Binding-site contacts:
Ligand atom C6 contacts residue ASN168 of chain 1.A at 3.9 Å.
Ligand atom C6 contacts residue GLU67 of chain 1.A at 4.5 Å.
Ligand atom C8 contacts residue PRO68 of chain 1.A at 3.9 Å (hydrophobic).
Ligand atom O7 contacts residue ASN73 of chain 1.A at 4.4 Å.
Ligand atom C8 contacts residue SER69 of chain 1.A at 4.2 Å.
Ligand atom N2 contacts residue PRO68 of chain 1.A at 3.2 Å (h-bond).
Ligand atom C2 contacts residue PRO68 of chain 1.A at 4.0 Å (hydrophobic).
Ligand atom C6 contacts residue LEU170 of chain 1.A at 4.0 Å (hydrophobic).
Ligand atom C2 contacts residue ASN73 of chain 1.A at 2.5 Å.
Ligand atom N2 contacts residue GLU70 of chain 1.A at 4.4 Å.
Ligand atom C4 contacts residue ASN73 of chain 1.A at 4.3 Å.
Ligand atom C5 contacts residue ASN73 of chain 1.A at 3.7 Å.
Ligand atom C7 contacts residue ASN73 of chain 1.A at 3.9 Å.
Ligand atom O4 contacts residue GLU67 of chain 1.A at 2.4 Å (salt-bridge).
Ligand atom C4 contacts residue GLU67 of chain 1.A at 3.5 Å.
Ligand atom O5 contacts residue ASN73 of chain 1.A at 2.4 Å (h-bond).
Ligand atom N2 contacts residue SER69 of chain 1.A at 4.3 Å.
Ligand atom O4 contacts residue LEU170 of chain 1.A at 3.3 Å.
Ligand atom C1 contacts residue PRO68 of chain 1.A at 4.0 Å (hydrophobic).
Ligand atom O3 contacts residue GLU67 of chain 1.A at 4.2 Å.
Ligand atom C7 contacts residue GLU70 of chain 1.A at 4.4 Å.
Ligand atom C1 contacts residue SER69 of chain 1.A at 4.4 Å.
Ligand atom C8 contacts residue GLU70 of chain 1.A at 3.7 Å.
Ligand atom C7 contacts residue PRO68 of chain 1.A at 4.1 Å (hydrophobic).
Ligand atom C5 contacts residue GLU67 of chain 1.A at 3.9 Å.
Ligand atom N2 contacts residue ASN73 of chain 1.A at 2.9 Å (h-bond).
Ligand atom C1 contacts residue ASN73 of chain 1.A at 1.4 Å.
Ligand atom C3 contacts residue GLU67 of chain 1.A at 3.7 Å.
Ligand atom C3 contacts residue ASN73 of chain 1.A at 3.8 Å.
Ligand atom O6 contacts residue ASN168 of chain 1.A at 4.4 Å.
Ligand atom C3 contacts residue PRO68 of chain 1.A at 4.4 Å (hydrophobic).
Ligand atom C5 contacts residue PRO68 of chain 1.A at 4.2 Å (hydrophobic).

Sequence of chain 1.A:
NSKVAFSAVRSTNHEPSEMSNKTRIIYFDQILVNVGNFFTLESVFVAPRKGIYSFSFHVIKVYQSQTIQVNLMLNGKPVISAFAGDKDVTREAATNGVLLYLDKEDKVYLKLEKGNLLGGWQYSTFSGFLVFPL

A small-molecule ligand and the protein it binds are described below.
Small molecule (SMILES): CC(=O)N[C@@H]1[C@@H](O)[C@H](O)[C@@H](CO)O[C@H]1O